A small-molecule ligand and the protein it binds are described below.
Small molecule (SMILES): CCN(CC)CCc1cc(F)c(F)c(CCc2cc(C)cc(N)n2)c1

Binding-site contacts:
Ligand atom N02 contacts residue TRP291 of chain 1.C at 3.1 Å (h-bond).
Ligand atom C21 contacts residue MET40 of chain 1.C at 3.9 Å (hydrophobic).
Ligand atom F15 contacts residue TYR292 of chain 1.C at 3.6 Å.
Ligand atom C03 contacts residue HEM1 of chain 1.N at 3.2 Å.
Ligand atom C21 contacts residue TRP382 of chain 1.C at 3.8 Å (hydrophobic).
Ligand atom N01 contacts residue HEM1 of chain 1.N at 4.0 Å.
Ligand atom N02 contacts residue GLU296 of chain 1.C at 2.6 Å (salt-bridge).
Ligand atom F16 contacts residue TYR292 of chain 1.C at 3.8 Å.
Ligand atom C06 contacts residue VAL271 of chain 1.C at 4.0 Å (hydrophobic).
Ligand atom C12 contacts residue HEM1 of chain 1.N at 3.7 Å.
Ligand atom C16 contacts residue GLN182 of chain 1.C at 4.0 Å.
Ligand atom C18 contacts residue GLN182 of chain 1.C at 4.0 Å.
Ligand atom C07 contacts residue HEM1 of chain 1.N at 3.3 Å.
Ligand atom C08 contacts residue GLU296 of chain 1.C at 3.9 Å.
Ligand atom C14 contacts residue ARG185 of chain 1.C at 3.8 Å.
Ligand atom C02 contacts residue GLU296 of chain 1.C at 3.3 Å.
Ligand atom C09 contacts residue GLU296 of chain 1.C at 3.0 Å.
Ligand atom C06 contacts residue GLU296 of chain 1.C at 3.7 Å.
Ligand atom F16 contacts residue PRO269 of chain 1.C at 3.4 Å.
Ligand atom N01 contacts residue GLU296 of chain 1.C at 2.6 Å (salt-bridge).
Ligand atom C07 contacts residue SER289 of chain 1.C at 3.7 Å.
Ligand atom N02 contacts residue TYR292 of chain 1.C at 3.9 Å.
Ligand atom C07 contacts residue PRO269 of chain 1.C at 3.9 Å (hydrophobic).
Ligand atom F15 contacts residue GLN182 of chain 1.C at 3.1 Å.
Ligand atom C02 contacts residue HEM1 of chain 1.N at 3.5 Å.
Ligand atom C14 contacts residue GLN182 of chain 1.C at 3.4 Å.
Ligand atom C05 contacts residue VAL271 of chain 1.C at 3.6 Å (hydrophobic).
Ligand atom C13 contacts residue GLN182 of chain 1.C at 3.7 Å.
Ligand atom C02 contacts residue TRP291 of chain 1.C at 4.0 Å (hydrophobic).
Ligand atom N02 contacts residue HEM1 of chain 1.N at 3.2 Å.
Ligand atom C15 contacts residue GLN182 of chain 1.C at 3.4 Å.
Ligand atom C04 contacts residue HEM1 of chain 1.N at 3.9 Å.
Ligand atom C03 contacts residue PRO269 of chain 1.C at 3.9 Å (hydrophobic).
Ligand atom C02 contacts residue PRO269 of chain 1.C at 3.9 Å (hydrophobic).
Ligand atom C09 contacts residue HEM1 of chain 1.N at 3.7 Å.
Ligand atom C07 contacts residue GLY290 of chain 1.C at 3.5 Å.
Ligand atom C07 contacts residue PHE288 of chain 1.C at 3.5 Å (hydrophobic).
Ligand atom F15 contacts residue TYR266 of chain 1.C at 3.1 Å.
Ligand atom C21 contacts residue H4B1 of chain 1.S at 3.7 Å.
Ligand atom C08 contacts residue VAL271 of chain 1.C at 3.4 Å (hydrophobic).

Sequence of chain 1.C:
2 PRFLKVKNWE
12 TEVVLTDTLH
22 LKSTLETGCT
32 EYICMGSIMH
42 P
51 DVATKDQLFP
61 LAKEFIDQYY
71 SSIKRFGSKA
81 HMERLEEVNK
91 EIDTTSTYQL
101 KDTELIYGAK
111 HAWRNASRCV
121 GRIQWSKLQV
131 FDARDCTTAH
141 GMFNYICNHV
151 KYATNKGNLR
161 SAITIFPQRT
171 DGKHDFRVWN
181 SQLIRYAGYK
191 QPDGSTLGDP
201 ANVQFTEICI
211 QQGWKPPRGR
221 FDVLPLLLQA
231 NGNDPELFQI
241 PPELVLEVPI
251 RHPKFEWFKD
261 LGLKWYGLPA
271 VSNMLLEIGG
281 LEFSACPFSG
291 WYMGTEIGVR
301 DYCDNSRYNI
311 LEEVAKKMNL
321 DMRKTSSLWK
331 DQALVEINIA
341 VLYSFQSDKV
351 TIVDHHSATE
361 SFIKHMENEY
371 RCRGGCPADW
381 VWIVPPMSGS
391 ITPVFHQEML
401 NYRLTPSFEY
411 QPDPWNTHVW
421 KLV